Sequence of chain 1.C:
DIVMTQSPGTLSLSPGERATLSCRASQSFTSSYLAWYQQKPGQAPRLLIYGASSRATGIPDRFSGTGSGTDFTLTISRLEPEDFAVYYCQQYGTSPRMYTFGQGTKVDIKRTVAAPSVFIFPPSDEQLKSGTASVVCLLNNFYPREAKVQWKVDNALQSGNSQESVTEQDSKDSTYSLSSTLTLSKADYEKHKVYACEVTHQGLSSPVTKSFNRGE

Binding-site contacts:
Ligand atom C7 contacts residue PHE24 of chain 1.E at 4.0 Å (hydrophobic).
Ligand atom O5 contacts residue ASN25 of chain 1.E at 2.3 Å (h-bond).
Ligand atom C6 contacts residue ASP103 of chain 1.D at 3.4 Å.
Ligand atom O7 contacts residue THR57 of chain 1.C at 3.5 Å.
Ligand atom O3 contacts residue GLN3 of chain 1.D at 3.8 Å.
Ligand atom C1 contacts residue ASP103 of chain 1.D at 3.5 Å.
Ligand atom O5 contacts residue ASP103 of chain 1.D at 2.8 Å (salt-bridge).
Ligand atom C2 contacts residue ASN25 of chain 1.E at 2.5 Å.
Ligand atom O7 contacts residue ASN25 of chain 1.E at 3.5 Å (h-bond).
Ligand atom C3 contacts residue THR57 of chain 1.C at 3.9 Å.
Ligand atom O3 contacts residue THR57 of chain 1.C at 3.6 Å.
Ligand atom O4 contacts residue SER53 of chain 1.E at 3.5 Å (h-bond).
Ligand atom C7 contacts residue ASN25 of chain 1.E at 3.4 Å.
Ligand atom C5 contacts residue ASN25 of chain 1.E at 3.6 Å.
Ligand atom C1 contacts residue TYR50 of chain 1.C at 3.8 Å (hydrophobic).
Ligand atom C6 contacts residue ASP103 of chain 1.D at 3.2 Å.
Ligand atom C2 contacts residue THR57 of chain 1.C at 3.4 Å.
Ligand atom C7 contacts residue LEU123 of chain 1.E at 4.1 Å (hydrophobic).
Ligand atom O6 contacts residue ASP103 of chain 1.D at 3.4 Å (salt-bridge).
Ligand atom C4 contacts residue THR57 of chain 1.C at 4.0 Å.
Ligand atom C3 contacts residue TYR50 of chain 1.C at 3.9 Å (hydrophobic).
Ligand atom C8 contacts residue ALA26 of chain 1.E at 4.1 Å (hydrophobic).
Ligand atom O5 contacts residue ASP103 of chain 1.D at 3.9 Å.
Ligand atom O7 contacts residue TRP118 of chain 1.E at 3.7 Å.
Ligand atom O3 contacts residue SER55 of chain 1.E at 2.2 Å (h-bond).
Ligand atom C8 contacts residue LEU123 of chain 1.E at 3.5 Å (hydrophobic).
Ligand atom O7 contacts residue PHE24 of chain 1.E at 3.6 Å (h-bond).
Ligand atom C5 contacts residue TYR50 of chain 1.C at 4.0 Å (hydrophobic).
Ligand atom O4 contacts residue MET107 of chain 1.D at 3.9 Å.
Ligand atom C1 contacts residue ASN25 of chain 1.E at 1.4 Å.
Ligand atom C3 contacts residue SER55 of chain 1.E at 3.2 Å.
Ligand atom O2 contacts residue GLN3 of chain 1.D at 3.7 Å.
Ligand atom C4 contacts residue SER53 of chain 1.E at 3.9 Å.
Ligand atom C6 contacts residue SER53 of chain 1.E at 4.0 Å.
Ligand atom C8 contacts residue LEU105 of chain 1.D at 3.4 Å (hydrophobic).
Ligand atom C4 contacts residue SER55 of chain 1.E at 3.8 Å.
Ligand atom C3 contacts residue ASN25 of chain 1.E at 3.8 Å.
Ligand atom C8 contacts residue ARG191 of chain 1.E at 3.2 Å.
Ligand atom N2 contacts residue ASN25 of chain 1.E at 2.9 Å (h-bond).
Ligand atom C5 contacts residue ASP103 of chain 1.D at 3.1 Å.

Sequence of chain 1.D:
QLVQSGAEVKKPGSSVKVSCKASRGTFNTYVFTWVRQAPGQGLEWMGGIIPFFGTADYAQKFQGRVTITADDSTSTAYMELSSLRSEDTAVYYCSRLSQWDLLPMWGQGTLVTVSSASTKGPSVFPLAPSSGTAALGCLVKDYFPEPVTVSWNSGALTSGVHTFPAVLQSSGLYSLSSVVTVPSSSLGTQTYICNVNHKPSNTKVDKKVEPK

The small molecule below binds the protein below.
Small molecule (SMILES): CC(=O)N[C@H]1[C@H](O[C@H]2[C@H](O)[C@@H](NC(C)=O)CO[C@@H]2CO[C@@H]2O[C@@H](C)[C@@H](O)[C@@H](O)[C@@H]2O)O[C@H](CO)[C@@H](O[C@@H]2O[C@H](CO[C@H]3O[C@H](CO)[C@@H](O)[C@H](O)[C@@H]3O)[C@@H](O)[C@H](O)[C@@H]2O)[C@@H]1O

Sequence of chain 1.E:
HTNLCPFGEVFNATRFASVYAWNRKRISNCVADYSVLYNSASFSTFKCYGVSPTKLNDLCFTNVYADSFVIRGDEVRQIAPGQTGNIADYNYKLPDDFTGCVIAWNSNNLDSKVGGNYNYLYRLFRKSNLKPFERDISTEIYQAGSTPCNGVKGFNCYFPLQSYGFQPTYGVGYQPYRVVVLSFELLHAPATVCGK